Binding-site contacts:
Ligand atom O2 contacts residue SER9 of chain 1.A at 2.8 Å (h-bond).
Ligand atom C2 contacts residue THR31 of chain 1.A at 4.0 Å.
Ligand atom C12 contacts residue THR11 of chain 1.A at 3.7 Å.
Ligand atom O3 contacts residue SER9 of chain 1.A at 3.3 Å (h-bond).
Ligand atom C14 contacts residue THR11 of chain 1.A at 3.7 Å.
Ligand atom C15 contacts residue TYR65 of chain 1.A at 4.0 Å (hydrophobic).
Ligand atom C14 contacts residue ARG103 of chain 1.A at 3.9 Å.
Ligand atom C16 contacts residue ARG103 of chain 1.A at 3.8 Å.
Ligand atom C10 contacts residue TYR65 of chain 1.A at 3.8 Å (hydrophobic).
Ligand atom O3 contacts residue PHE73 of chain 1.A at 4.1 Å.
Ligand atom C3 contacts residue THR31 of chain 1.A at 4.0 Å.
Ligand atom C16 contacts residue SER9 of chain 1.A at 3.4 Å.
Ligand atom C10 contacts residue MSE63 of chain 1.A at 3.8 Å.
Ligand atom C16 contacts residue ILE77 of chain 1.A at 3.5 Å (hydrophobic).
Ligand atom C8 contacts residue MSE63 of chain 1.A at 4.3 Å.
Ligand atom C12 contacts residue TYR65 of chain 1.A at 3.5 Å (hydrophobic).
Ligand atom C13 contacts residue TYR65 of chain 1.A at 4.2 Å (hydrophobic).
Ligand atom C15 contacts residue TYR67 of chain 1.A at 3.6 Å (hydrophobic).
Ligand atom C6 contacts residue TRP35 of chain 1.A at 3.8 Å (hydrophobic).
Ligand atom C16 contacts residue TYR67 of chain 1.A at 3.4 Å (hydrophobic).
Ligand atom O2 contacts residue TYR65 of chain 1.A at 4.2 Å.
Ligand atom O3 contacts residue ILE77 of chain 1.A at 3.7 Å.
Ligand atom C15 contacts residue LEU80 of chain 1.A at 4.0 Å (hydrophobic).
Ligand atom C15 contacts residue ILE77 of chain 1.A at 3.8 Å (hydrophobic).
Ligand atom C9 contacts residue TYR65 of chain 1.A at 3.4 Å (hydrophobic).
Ligand atom O2 contacts residue TYR67 of chain 1.A at 2.5 Å (h-bond).
Ligand atom O3 contacts residue ARG103 of chain 1.A at 2.7 Å (salt-bridge).
Ligand atom O1 contacts residue TYR65 of chain 1.A at 3.2 Å (h-bond).
Ligand atom C13 contacts residue LEU80 of chain 1.A at 3.9 Å (hydrophobic).
Ligand atom C4 contacts residue THR31 of chain 1.A at 3.8 Å.
Ligand atom C4 contacts residue TRP35 of chain 1.A at 4.0 Å (hydrophobic).
Ligand atom C14 contacts residue TYR65 of chain 1.A at 4.2 Å (hydrophobic).
Ligand atom C15 contacts residue ARG103 of chain 1.A at 4.3 Å.
Ligand atom C7 contacts residue TYR65 of chain 1.A at 3.8 Å (hydrophobic).
Ligand atom O2 contacts residue PHE73 of chain 1.A at 3.8 Å.
Ligand atom O2 contacts residue ILE77 of chain 1.A at 3.7 Å.
Ligand atom C8 contacts residue TYR65 of chain 1.A at 3.4 Å (hydrophobic).
Ligand atom C11 contacts residue TYR65 of chain 1.A at 4.2 Å (hydrophobic).
Ligand atom O1 contacts residue TRP35 of chain 1.A at 3.9 Å.
Ligand atom O3 contacts residue THR101 of chain 1.A at 3.8 Å.

Sequence of chain 1.A:
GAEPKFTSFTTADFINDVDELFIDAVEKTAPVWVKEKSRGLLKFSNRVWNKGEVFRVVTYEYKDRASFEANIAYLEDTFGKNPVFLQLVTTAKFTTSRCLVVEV

This small molecule binds to this protein.
Small molecule (SMILES): CCCCCCC(=O)CCCCCCCCC(=O)O